Sequence of chain 14.A:
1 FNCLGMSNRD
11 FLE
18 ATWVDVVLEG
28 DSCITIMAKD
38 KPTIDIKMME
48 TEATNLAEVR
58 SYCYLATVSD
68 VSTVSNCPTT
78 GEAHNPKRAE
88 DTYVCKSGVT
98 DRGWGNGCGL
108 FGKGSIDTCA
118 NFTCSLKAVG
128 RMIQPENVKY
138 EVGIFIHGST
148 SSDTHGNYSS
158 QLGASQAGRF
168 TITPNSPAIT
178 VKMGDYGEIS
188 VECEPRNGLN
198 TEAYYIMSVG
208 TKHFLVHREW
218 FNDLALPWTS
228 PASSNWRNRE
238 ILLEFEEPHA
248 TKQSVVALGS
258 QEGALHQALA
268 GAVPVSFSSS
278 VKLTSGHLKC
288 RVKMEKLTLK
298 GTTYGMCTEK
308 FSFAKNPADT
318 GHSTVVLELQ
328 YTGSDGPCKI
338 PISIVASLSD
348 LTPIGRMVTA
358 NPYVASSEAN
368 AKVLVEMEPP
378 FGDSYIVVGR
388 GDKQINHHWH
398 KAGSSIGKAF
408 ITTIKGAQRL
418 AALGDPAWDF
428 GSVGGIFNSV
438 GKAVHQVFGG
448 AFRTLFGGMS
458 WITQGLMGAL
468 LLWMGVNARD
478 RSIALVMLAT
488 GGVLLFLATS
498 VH

Binding-site contacts:
Ligand atom C7 contacts residue ASN154 of chain 14.A at 3.5 Å.
Ligand atom C3 contacts residue ASN154 of chain 14.A at 3.8 Å.
Ligand atom C1 contacts residue ASN154 of chain 14.A at 1.4 Å.
Ligand atom O5 contacts residue ASN154 of chain 14.A at 2.4 Å (h-bond).
Ligand atom C5 contacts residue ASN154 of chain 14.A at 3.7 Å.
Ligand atom C8 contacts residue ASN154 of chain 14.A at 4.2 Å.
Ligand atom N2 contacts residue ASN154 of chain 14.A at 2.9 Å (h-bond).
Ligand atom C1 contacts residue SER156 of chain 14.A at 4.3 Å.
Ligand atom O7 contacts residue ASN154 of chain 14.A at 3.8 Å.
Ligand atom C2 contacts residue ASN154 of chain 14.A at 2.5 Å.
Ligand atom C4 contacts residue ASN154 of chain 14.A at 4.2 Å.

The protein below binds the small molecule below.
Small molecule (SMILES): CC(=O)N[C@@H]1[C@@H](O)[C@H](O)[C@@H](CO)O[C@H]1O